Sequence of chain 1.A:
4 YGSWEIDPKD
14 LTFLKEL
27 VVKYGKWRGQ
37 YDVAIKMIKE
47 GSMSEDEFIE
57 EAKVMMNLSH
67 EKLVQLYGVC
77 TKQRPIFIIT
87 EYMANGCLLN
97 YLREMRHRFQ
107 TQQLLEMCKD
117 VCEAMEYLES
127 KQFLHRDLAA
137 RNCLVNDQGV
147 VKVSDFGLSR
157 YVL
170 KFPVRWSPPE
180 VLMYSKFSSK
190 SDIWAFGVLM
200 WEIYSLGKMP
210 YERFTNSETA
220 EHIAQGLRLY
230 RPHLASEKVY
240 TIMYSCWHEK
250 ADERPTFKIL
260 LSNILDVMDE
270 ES

A protein and the small-molecule ligand that binds it are described below.
Small molecule (SMILES): C=CC(=O)N[C@H]1CCN(c2ccc(C(N)=O)c(Nc3ccc(C(=O)NC(C)(C)C)cc3)n2)C1

Binding-site contacts:
Ligand atom O29 contacts residue MET89 of chain 1.A at 2.9 Å (h-bond).
Ligand atom C33 contacts residue ASN96 of chain 1.A at 3.7 Å.
Ligand atom C33 contacts residue CYS93 of chain 1.A at 1.9 Å (hydrophobic).
Ligand atom C5 contacts residue VAL28 of chain 1.A at 4.0 Å (hydrophobic).
Ligand atom C3 contacts residue LEU140 of chain 1.A at 3.8 Å (hydrophobic).
Ligand atom C10 contacts residue ALA90 of chain 1.A at 3.8 Å (hydrophobic).
Ligand atom N1 contacts residue LEU140 of chain 1.A at 3.9 Å.
Ligand atom N28 contacts residue MET89 of chain 1.A at 3.9 Å.
Ligand atom N28 contacts residue GLU87 of chain 1.A at 2.9 Å (salt-bridge).
Ligand atom C27 contacts residue MET89 of chain 1.A at 3.7 Å (hydrophobic).
Ligand atom C27 contacts residue LEU140 of chain 1.A at 3.9 Å (hydrophobic).
Ligand atom C4 contacts residue LEU140 of chain 1.A at 3.6 Å (hydrophobic).
Ligand atom C14 contacts residue GLY92 of chain 1.A at 3.6 Å.
Ligand atom C9 contacts residue GLY92 of chain 1.A at 3.6 Å.
Ligand atom C11 contacts residue ALA90 of chain 1.A at 3.3 Å (hydrophobic).
Ligand atom C32 contacts residue CYS93 of chain 1.A at 2.9 Å (hydrophobic).
Ligand atom C9 contacts residue LEU20 of chain 1.A at 3.8 Å (hydrophobic).
Ligand atom O31 contacts residue CYS93 of chain 1.A at 3.4 Å (h-bond).
Ligand atom O29 contacts residue ALA40 of chain 1.A at 3.6 Å.
Ligand atom C32 contacts residue ARG137 of chain 1.A at 3.5 Å.
Ligand atom C9 contacts residue MET89 of chain 1.A at 3.6 Å (hydrophobic).
Ligand atom C10 contacts residue MET89 of chain 1.A at 3.0 Å (hydrophobic).
Ligand atom O31 contacts residue ASN96 of chain 1.A at 3.6 Å (h-bond).
Ligand atom C10 contacts residue GLY92 of chain 1.A at 3.6 Å.
Ligand atom O29 contacts residue TYR88 of chain 1.A at 3.6 Å.
Ligand atom C11 contacts residue GLY92 of chain 1.A at 3.6 Å.
Ligand atom C10 contacts residue LEU20 of chain 1.A at 4.0 Å (hydrophobic).
Ligand atom C27 contacts residue GLU87 of chain 1.A at 3.9 Å.
Ligand atom C12 contacts residue GLY92 of chain 1.A at 3.8 Å.
Ligand atom C27 contacts residue ALA40 of chain 1.A at 3.5 Å (hydrophobic).
Ligand atom C2 contacts residue LEU140 of chain 1.A at 3.9 Å (hydrophobic).
Ligand atom C2 contacts residue LEU20 of chain 1.A at 4.0 Å (hydrophobic).
Ligand atom C13 contacts residue GLY92 of chain 1.A at 3.7 Å.
Ligand atom N28 contacts residue THR86 of chain 1.A at 3.7 Å.
Ligand atom N28 contacts residue ALA40 of chain 1.A at 3.4 Å.
Ligand atom N8 contacts residue MET89 of chain 1.A at 3.5 Å (h-bond).
Ligand atom C30 contacts residue CYS93 of chain 1.A at 3.4 Å (hydrophobic).
Ligand atom N8 contacts residue LEU20 of chain 1.A at 3.6 Å.
Ligand atom N28 contacts residue LEU140 of chain 1.A at 3.6 Å.
Ligand atom C11 contacts residue MET89 of chain 1.A at 3.9 Å (hydrophobic).